Sequence of chain 1.C:
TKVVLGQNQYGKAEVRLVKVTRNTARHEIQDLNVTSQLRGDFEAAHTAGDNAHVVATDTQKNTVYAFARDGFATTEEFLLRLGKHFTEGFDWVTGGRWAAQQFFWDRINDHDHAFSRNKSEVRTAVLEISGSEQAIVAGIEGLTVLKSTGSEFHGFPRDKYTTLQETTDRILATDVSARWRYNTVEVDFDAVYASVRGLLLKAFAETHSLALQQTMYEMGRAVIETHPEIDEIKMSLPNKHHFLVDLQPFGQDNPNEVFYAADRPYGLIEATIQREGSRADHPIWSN

This small molecule binds to this protein.
Small molecule (SMILES): NC(=O)NC(NC(N)=O)C(=O)[O-]

Sequence of chain 1.B:
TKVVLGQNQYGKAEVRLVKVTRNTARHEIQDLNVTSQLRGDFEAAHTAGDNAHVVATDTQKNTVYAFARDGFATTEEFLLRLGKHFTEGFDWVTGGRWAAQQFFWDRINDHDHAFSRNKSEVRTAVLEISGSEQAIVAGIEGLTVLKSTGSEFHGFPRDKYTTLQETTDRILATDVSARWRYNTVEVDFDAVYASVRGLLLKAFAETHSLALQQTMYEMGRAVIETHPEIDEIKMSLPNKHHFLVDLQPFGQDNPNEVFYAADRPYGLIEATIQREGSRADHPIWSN

Binding-site contacts:
Ligand atom O2 contacts residue ARG180 of chain 1.C at 3.1 Å (salt-bridge).
Ligand atom N12 contacts residue PHE163 of chain 1.C at 3.9 Å.
Ligand atom C1 contacts residue ARG180 of chain 1.C at 3.8 Å.
Ligand atom N3 contacts residue GLN223 of chain 1.C at 3.8 Å.
Ligand atom C8 contacts residue ARG180 of chain 1.C at 4.0 Å.
Ligand atom C9 contacts residue THR67 of chain 1.B at 3.2 Å.
Ligand atom N12 contacts residue THR67 of chain 1.B at 3.8 Å.
Ligand atom O10 contacts residue ASP68 of chain 1.B at 3.0 Å (salt-bridge).
Ligand atom C9 contacts residue PHE163 of chain 1.C at 3.7 Å (hydrophobic).
Ligand atom N4 contacts residue ARG180 of chain 1.C at 3.3 Å (salt-bridge).
Ligand atom N4 contacts residue ASN249 of chain 1.C at 2.9 Å (h-bond).
Ligand atom O7 contacts residue LYS22 of chain 1.B at 3.9 Å.
Ligand atom C8 contacts residue ASN249 of chain 1.C at 3.2 Å.
Ligand atom C9 contacts residue ASP68 of chain 1.B at 3.9 Å.
Ligand atom O2 contacts residue GLN223 of chain 1.C at 3.7 Å.
Ligand atom O7 contacts residue HIS251 of chain 1.C at 3.0 Å (h-bond).
Ligand atom N12 contacts residue ARG180 of chain 1.C at 3.9 Å.
Ligand atom N3 contacts residue PHE163 of chain 1.C at 3.8 Å.
Ligand atom O10 contacts residue LEU174 of chain 1.C at 3.4 Å.
Ligand atom C1 contacts residue PHE163 of chain 1.C at 3.8 Å (hydrophobic).
Ligand atom C1 contacts residue ASN249 of chain 1.C at 3.8 Å.
Ligand atom O6 contacts residue ASN249 of chain 1.C at 3.0 Å (h-bond).
Ligand atom O2 contacts residue ALA221 of chain 1.C at 3.9 Å.
Ligand atom O6 contacts residue GLY277 of chain 1.C at 3.8 Å.
Ligand atom O6 contacts residue ILE279 of chain 1.C at 3.1 Å.
Ligand atom O7 contacts residue ASN249 of chain 1.C at 3.6 Å.
Ligand atom O2 contacts residue LEU222 of chain 1.C at 3.2 Å (h-bond).
Ligand atom C5 contacts residue HIS251 of chain 1.C at 4.0 Å.
Ligand atom C5 contacts residue THR67 of chain 1.B at 3.3 Å.
Ligand atom O7 contacts residue GLY277 of chain 1.C at 3.3 Å.
Ligand atom O7 contacts residue THR67 of chain 1.B at 2.6 Å (h-bond).
Ligand atom O2 contacts residue PHE163 of chain 1.C at 3.9 Å.
Ligand atom O6 contacts residue THR67 of chain 1.B at 3.8 Å.
Ligand atom O10 contacts residue ALA66 of chain 1.B at 3.6 Å.
Ligand atom N11 contacts residue THR67 of chain 1.B at 2.6 Å (h-bond).
Ligand atom O10 contacts residue THR67 of chain 1.B at 3.2 Å (h-bond).
Ligand atom C5 contacts residue ASN249 of chain 1.C at 3.1 Å.
Ligand atom C5 contacts residue GLY277 of chain 1.C at 3.9 Å.
Ligand atom N11 contacts residue PHE163 of chain 1.C at 3.7 Å.
Ligand atom N11 contacts residue ALA66 of chain 1.B at 3.3 Å.